Sequence of chain 7.A:
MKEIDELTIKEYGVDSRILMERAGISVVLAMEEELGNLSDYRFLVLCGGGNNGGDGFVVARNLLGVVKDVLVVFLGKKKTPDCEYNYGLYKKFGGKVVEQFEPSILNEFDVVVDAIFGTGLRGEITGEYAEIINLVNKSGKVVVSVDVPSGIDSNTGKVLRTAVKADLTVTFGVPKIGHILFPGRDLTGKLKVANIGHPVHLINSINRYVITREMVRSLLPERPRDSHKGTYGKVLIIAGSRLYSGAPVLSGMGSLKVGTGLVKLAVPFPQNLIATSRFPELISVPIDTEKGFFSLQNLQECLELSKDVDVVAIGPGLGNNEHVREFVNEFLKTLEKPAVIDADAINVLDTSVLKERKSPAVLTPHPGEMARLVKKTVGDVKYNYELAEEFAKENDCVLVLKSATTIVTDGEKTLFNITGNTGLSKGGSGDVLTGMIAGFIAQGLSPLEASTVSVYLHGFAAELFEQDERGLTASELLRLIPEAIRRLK

The protein below binds the small molecule below.
Small molecule (SMILES): CC(C)C[C@H](NC(=O)[C@H](CC1=c2ccccc2=NC1)NC(=O)[C@H](C)NC(=O)[C@H](C)N)C(=O)N[C@@H](Cc1ccccc1)C(=O)N[C@@H](CCC(=O)O)C(=O)N[C@@H](C)C=O

Binding-site contacts:
Ligand atom CE3 contacts residue LEU41 of chain 4.A at 3.8 Å (hydrophobic).
Ligand atom CD1 contacts residue ASN74 of chain 4.A at 3.7 Å.
Ligand atom O contacts residue ALA206 of chain 7.A at 3.2 Å.
Ligand atom NE1 contacts residue ASN207 of chain 7.A at 3.6 Å (h-bond).
Ligand atom N contacts residue VAL205 of chain 7.A at 2.8 Å (h-bond).
Ligand atom CZ contacts residue SER38 of chain 7.A at 3.3 Å.
Ligand atom CD2 contacts residue VAL40 of chain 4.A at 3.5 Å (hydrophobic).
Ligand atom CG contacts residue VAL40 of chain 4.A at 3.7 Å (hydrophobic).
Ligand atom NE1 contacts residue VAL40 of chain 4.A at 3.7 Å.
Ligand atom CD2 contacts residue LEU41 of chain 7.A at 3.5 Å (hydrophobic).
Ligand atom CE1 contacts residue SER38 of chain 7.A at 3.8 Å.
Ligand atom CZ2 contacts residue ASN74 of chain 4.A at 3.5 Å.
Ligand atom CE2 contacts residue ASN207 of chain 7.A at 3.5 Å.
Ligand atom CE2 contacts residue GLU45 of chain 7.A at 3.8 Å.
Ligand atom N contacts residue GLU44 of chain 4.A at 3.0 Å (salt-bridge).
Ligand atom O contacts residue VAL205 of chain 7.A at 3.0 Å (h-bond).
Ligand atom CZ2 contacts residue ARG34 of chain 7.A at 3.7 Å.
Ligand atom C contacts residue LEU203 of chain 7.A at 3.4 Å (hydrophobic).
Ligand atom CZ contacts residue ALA42 of chain 7.A at 3.5 Å (hydrophobic).
Ligand atom C contacts residue VAL205 of chain 7.A at 3.5 Å (hydrophobic).
Ligand atom CB contacts residue GLU44 of chain 4.A at 3.6 Å.
Ligand atom CD2 contacts residue GLU45 of chain 7.A at 3.7 Å.
Ligand atom O contacts residue ASN207 of chain 7.A at 3.1 Å (h-bond).
Ligand atom C contacts residue GLU44 of chain 4.A at 3.4 Å.
Ligand atom CH2 contacts residue ARG34 of chain 7.A at 3.5 Å.
Ligand atom CH2 contacts residue ILE37 of chain 4.A at 3.8 Å (hydrophobic).
Ligand atom O contacts residue ASN207 of chain 7.A at 2.8 Å (h-bond).
Ligand atom N contacts residue GLU44 of chain 4.A at 3.0 Å (salt-bridge).
Ligand atom CD1 contacts residue SER38 of chain 7.A at 3.6 Å.
Ligand atom O contacts residue VAL205 of chain 7.A at 3.6 Å (h-bond).
Ligand atom NE1 contacts residue ASN74 of chain 4.A at 2.8 Å (h-bond).
Ligand atom CZ2 contacts residue ASN207 of chain 7.A at 3.7 Å.
Ligand atom CD1 contacts residue VAL40 of chain 4.A at 3.8 Å (hydrophobic).
Ligand atom CE2 contacts residue VAL40 of chain 4.A at 3.6 Å (hydrophobic).
Ligand atom CD1 contacts residue ASN207 of chain 7.A at 3.5 Å.
Ligand atom O contacts residue LYS204 of chain 7.A at 3.8 Å.
Ligand atom CA contacts residue GLU44 of chain 4.A at 3.8 Å.
Ligand atom CA contacts residue GLU44 of chain 4.A at 3.9 Å.
Ligand atom CA contacts residue VAL205 of chain 7.A at 3.2 Å (hydrophobic).
Ligand atom CA contacts residue VAL205 of chain 7.A at 3.8 Å (hydrophobic).

Sequence of chain 4.A:
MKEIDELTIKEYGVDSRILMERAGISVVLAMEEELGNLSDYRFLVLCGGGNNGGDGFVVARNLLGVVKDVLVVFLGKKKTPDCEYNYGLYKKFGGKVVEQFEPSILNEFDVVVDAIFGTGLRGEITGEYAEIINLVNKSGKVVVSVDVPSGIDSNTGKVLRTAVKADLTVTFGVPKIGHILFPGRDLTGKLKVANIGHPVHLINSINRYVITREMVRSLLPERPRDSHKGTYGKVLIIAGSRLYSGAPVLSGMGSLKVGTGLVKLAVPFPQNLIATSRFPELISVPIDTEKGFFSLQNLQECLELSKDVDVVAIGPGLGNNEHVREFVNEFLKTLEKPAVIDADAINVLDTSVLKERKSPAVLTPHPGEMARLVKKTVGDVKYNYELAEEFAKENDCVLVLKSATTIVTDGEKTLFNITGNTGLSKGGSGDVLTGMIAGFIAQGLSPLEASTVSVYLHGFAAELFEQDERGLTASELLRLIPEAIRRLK